Binding-site contacts:
Ligand atom C2 contacts residue ASN153 of chain 9.B at 3.8 Å.
Ligand atom C4 contacts residue ARG142 of chain 9.B at 3.9 Å.
Ligand atom N2 contacts residue ASN143 of chain 9.B at 3.4 Å (h-bond).
Ligand atom O5 contacts residue ASN143 of chain 9.B at 2.4 Å (h-bond).
Ligand atom O3 contacts residue ASN143 of chain 9.B at 4.3 Å.
Ligand atom N2 contacts residue ASN153 of chain 9.B at 4.1 Å.
Ligand atom C7 contacts residue ASN153 of chain 9.B at 4.1 Å.
Ligand atom O7 contacts residue ASN143 of chain 9.B at 2.6 Å (h-bond).
Ligand atom C4 contacts residue ASN153 of chain 9.B at 3.8 Å.
Ligand atom O4 contacts residue ARG142 of chain 9.B at 3.2 Å.
Ligand atom O6 contacts residue ASN143 of chain 9.B at 2.9 Å (h-bond).
Ligand atom O3 contacts residue GLY154 of chain 9.B at 4.2 Å.
Ligand atom C4 contacts residue ASN143 of chain 9.B at 3.4 Å.
Ligand atom O7 contacts residue ASN153 of chain 9.B at 3.9 Å.
Ligand atom O4 contacts residue ASN153 of chain 9.B at 3.9 Å.
Ligand atom C3 contacts residue ASN143 of chain 9.B at 3.5 Å.
Ligand atom C5 contacts residue ARG142 of chain 9.B at 4.3 Å.
Ligand atom C1 contacts residue ASN143 of chain 9.B at 1.4 Å.
Ligand atom C3 contacts residue ASN153 of chain 9.B at 3.3 Å.
Ligand atom C6 contacts residue ARG142 of chain 9.B at 3.5 Å.
Ligand atom C2 contacts residue ASN143 of chain 9.B at 2.5 Å.
Ligand atom C5 contacts residue ASN143 of chain 9.B at 3.0 Å.
Ligand atom C6 contacts residue ASN143 of chain 9.B at 3.0 Å.
Ligand atom C7 contacts residue ASN143 of chain 9.B at 3.4 Å.
Ligand atom O6 contacts residue ARG142 of chain 9.B at 4.4 Å.
Ligand atom O3 contacts residue ASN153 of chain 9.B at 2.0 Å (h-bond).

This small molecule binds to this protein.
Small molecule (SMILES): CC(=O)N[C@@H]1[C@@H](O)[C@H](O)[C@@H](CO)O[C@H]1O

Sequence of chain 9.B:
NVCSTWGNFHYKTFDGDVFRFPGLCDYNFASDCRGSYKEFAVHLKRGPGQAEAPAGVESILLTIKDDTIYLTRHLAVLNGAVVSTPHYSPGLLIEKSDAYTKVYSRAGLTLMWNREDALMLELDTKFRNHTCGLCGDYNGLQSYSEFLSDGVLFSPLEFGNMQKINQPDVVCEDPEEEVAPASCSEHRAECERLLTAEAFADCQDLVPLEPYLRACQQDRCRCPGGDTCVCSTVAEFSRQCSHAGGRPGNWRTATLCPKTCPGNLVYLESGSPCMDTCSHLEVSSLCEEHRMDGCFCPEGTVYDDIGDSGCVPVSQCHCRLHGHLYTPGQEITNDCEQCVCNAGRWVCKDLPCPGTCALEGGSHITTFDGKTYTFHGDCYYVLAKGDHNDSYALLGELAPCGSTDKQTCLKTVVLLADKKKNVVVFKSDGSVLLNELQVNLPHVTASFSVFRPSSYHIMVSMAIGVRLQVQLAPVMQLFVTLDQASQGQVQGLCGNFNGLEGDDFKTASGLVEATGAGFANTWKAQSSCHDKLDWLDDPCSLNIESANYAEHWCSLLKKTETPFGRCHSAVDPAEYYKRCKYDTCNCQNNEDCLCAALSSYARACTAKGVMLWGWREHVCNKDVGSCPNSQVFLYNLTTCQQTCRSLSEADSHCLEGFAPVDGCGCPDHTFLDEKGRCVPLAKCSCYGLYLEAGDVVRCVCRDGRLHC